This small molecule binds to this protein.
Small molecule (SMILES): CC[C@H](C)[C@H](NC(=O)[C@H](CC(C)C)NC(=O)[C@H](CO)NC(=O)CNC(=O)[C@@H](NC(=O)[C@@H](N)[C@@H](C)O)C(C)C)C(=O)N[C@H](C=O)CCC(N)=O

Binding-site contacts:
Ligand atom C contacts residue ASP243 of chain 37.D at 3.8 Å.
Ligand atom CA contacts residue ARG35 of chain 37.D at 3.9 Å.
Ligand atom CD1 contacts residue LEU32 of chain 37.D at 3.8 Å (hydrophobic).
Ligand atom O contacts residue ARG29 of chain 37.D at 3.8 Å.
Ligand atom CA contacts residue PRO43 of chain 37.D at 4.4 Å (hydrophobic).
Ligand atom N contacts residue ASP243 of chain 37.D at 3.2 Å (salt-bridge).
Ligand atom O contacts residue ARG36 of chain 37.D at 3.6 Å (salt-bridge).
Ligand atom CG2 contacts residue LEU40 of chain 37.D at 4.2 Å (hydrophobic).
Ligand atom CB contacts residue ARG35 of chain 37.D at 3.5 Å.
Ligand atom N contacts residue ASP243 of chain 37.D at 2.8 Å (salt-bridge).
Ligand atom C contacts residue ASP243 of chain 37.D at 3.9 Å.
Ligand atom CA contacts residue ARG29 of chain 37.D at 4.0 Å.
Ligand atom CB contacts residue ASP243 of chain 37.D at 4.3 Å.
Ligand atom CG1 contacts residue ARG35 of chain 37.D at 4.2 Å.
Ligand atom CG2 contacts residue PRO43 of chain 37.D at 3.9 Å (hydrophobic).
Ligand atom O contacts residue ARG35 of chain 37.D at 3.1 Å (salt-bridge).
Ligand atom CA contacts residue ASP243 of chain 37.D at 4.4 Å.
Ligand atom CB contacts residue ARG29 of chain 37.D at 4.1 Å.
Ligand atom N contacts residue ARG35 of chain 37.D at 4.1 Å.
Ligand atom CB contacts residue PRO43 of chain 37.D at 3.8 Å (hydrophobic).
Ligand atom CG contacts residue LEU40 of chain 37.D at 4.4 Å (hydrophobic).
Ligand atom C contacts residue ARG35 of chain 37.D at 3.6 Å.
Ligand atom CD1 contacts residue ARG29 of chain 37.D at 4.4 Å.
Ligand atom CB contacts residue LEU40 of chain 37.D at 4.1 Å (hydrophobic).
Ligand atom OG contacts residue ILE25 of chain 37.D at 4.0 Å.
Ligand atom O contacts residue ARG35 of chain 37.D at 3.4 Å (salt-bridge).
Ligand atom CG2 contacts residue ASP243 of chain 37.D at 3.3 Å.
Ligand atom CD1 contacts residue ARG35 of chain 37.D at 4.5 Å.
Ligand atom O contacts residue ASP243 of chain 37.D at 4.1 Å.
Ligand atom OG contacts residue ARG29 of chain 37.D at 4.3 Å.
Ligand atom CD1 contacts residue LEU40 of chain 37.D at 3.8 Å (hydrophobic).
Ligand atom C contacts residue ARG36 of chain 37.D at 3.2 Å.
Ligand atom CA contacts residue ASP243 of chain 37.D at 3.3 Å.
Ligand atom C contacts residue ARG35 of chain 37.D at 4.4 Å.
Ligand atom CA contacts residue ASP243 of chain 37.D at 4.3 Å.
Ligand atom CB contacts residue ARG35 of chain 37.D at 4.1 Å.
Ligand atom N contacts residue PRO43 of chain 37.D at 4.4 Å.
Ligand atom NE2 contacts residue ARG36 of chain 37.D at 3.9 Å.
Ligand atom CD contacts residue ARG36 of chain 37.D at 4.1 Å.
Ligand atom OE1 contacts residue ARG36 of chain 37.D at 3.8 Å.

Sequence of chain 37.D:
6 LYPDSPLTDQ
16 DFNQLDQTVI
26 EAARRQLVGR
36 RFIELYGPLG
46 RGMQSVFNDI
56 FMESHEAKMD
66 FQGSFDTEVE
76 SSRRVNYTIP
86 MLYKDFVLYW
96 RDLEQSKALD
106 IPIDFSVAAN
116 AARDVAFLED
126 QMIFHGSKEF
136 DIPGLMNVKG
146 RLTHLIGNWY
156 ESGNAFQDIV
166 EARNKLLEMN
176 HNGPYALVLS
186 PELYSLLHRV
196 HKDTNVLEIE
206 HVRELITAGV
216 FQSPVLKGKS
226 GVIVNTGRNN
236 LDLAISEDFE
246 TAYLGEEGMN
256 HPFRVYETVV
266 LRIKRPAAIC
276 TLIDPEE